A small-molecule ligand and the protein it binds are described below.
Small molecule (SMILES): CC(=O)N[C@H]1[C@H](O[C@H]2[C@H](O)[C@@H](NC(C)=O)CO[C@@H]2CO)O[C@H](CO)[C@@H](O)[C@@H]1O

Sequence of chain 3.A:
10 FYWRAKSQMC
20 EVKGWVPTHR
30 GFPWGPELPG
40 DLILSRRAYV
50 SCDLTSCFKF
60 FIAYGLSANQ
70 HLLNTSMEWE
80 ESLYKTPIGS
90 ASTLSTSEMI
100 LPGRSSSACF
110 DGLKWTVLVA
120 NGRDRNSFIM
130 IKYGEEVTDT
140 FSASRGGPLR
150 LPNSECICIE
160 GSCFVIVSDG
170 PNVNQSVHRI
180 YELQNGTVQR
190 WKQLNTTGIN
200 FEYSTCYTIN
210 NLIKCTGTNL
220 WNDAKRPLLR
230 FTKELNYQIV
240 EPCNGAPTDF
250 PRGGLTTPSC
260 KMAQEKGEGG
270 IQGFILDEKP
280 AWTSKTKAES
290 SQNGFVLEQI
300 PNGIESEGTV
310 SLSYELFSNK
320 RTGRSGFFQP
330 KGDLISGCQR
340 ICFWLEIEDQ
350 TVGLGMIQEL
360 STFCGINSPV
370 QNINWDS

Binding-site contacts:
Ligand atom C5 contacts residue ASN194 of chain 3.A at 3.6 Å.
Ligand atom C4 contacts residue ASN194 of chain 3.A at 4.2 Å.
Ligand atom C2 contacts residue ASN194 of chain 3.A at 2.5 Å.
Ligand atom C8 contacts residue ASN194 of chain 3.A at 4.4 Å.
Ligand atom O5 contacts residue ASN194 of chain 3.A at 2.4 Å (h-bond).
Ligand atom C1 contacts residue ASN194 of chain 3.A at 1.4 Å.
Ligand atom N2 contacts residue ASN194 of chain 3.A at 2.9 Å (h-bond).
Ligand atom C1 contacts residue THR196 of chain 3.A at 4.2 Å.
Ligand atom C6 contacts residue THR196 of chain 3.A at 3.6 Å.
Ligand atom C5 contacts residue THR196 of chain 3.A at 4.1 Å.
Ligand atom C3 contacts residue ASN194 of chain 3.A at 3.8 Å.
Ligand atom C7 contacts residue ASN194 of chain 3.A at 3.4 Å.
Ligand atom O5 contacts residue THR196 of chain 3.A at 4.4 Å.
Ligand atom O7 contacts residue ASN194 of chain 3.A at 3.7 Å.